Binding-site contacts:
Ligand atom C8 contacts residue ASN781 of chain 1.A at 3.9 Å.
Ligand atom C4 contacts residue ASN781 of chain 1.A at 4.2 Å.
Ligand atom C3 contacts residue SER783 of chain 1.A at 4.3 Å.
Ligand atom C5 contacts residue ASN781 of chain 1.A at 3.7 Å.
Ligand atom O5 contacts residue ASN781 of chain 1.A at 2.4 Å (h-bond).
Ligand atom C7 contacts residue ASN781 of chain 1.A at 3.6 Å.
Ligand atom O5 contacts residue ASN908 of chain 1.A at 4.4 Å.
Ligand atom C7 contacts residue LYS775 of chain 1.A at 3.4 Å.
Ligand atom C2 contacts residue ASN781 of chain 1.A at 2.4 Å.
Ligand atom N2 contacts residue SER783 of chain 1.A at 4.3 Å.
Ligand atom N2 contacts residue LYS775 of chain 1.A at 3.4 Å (salt-bridge).
Ligand atom C3 contacts residue ASN781 of chain 1.A at 3.8 Å.
Ligand atom O7 contacts residue LYS775 of chain 1.A at 2.7 Å (salt-bridge).
Ligand atom O7 contacts residue ASN781 of chain 1.A at 4.4 Å.
Ligand atom N2 contacts residue ASN781 of chain 1.A at 2.8 Å (h-bond).
Ligand atom C1 contacts residue ASN781 of chain 1.A at 1.4 Å.

Sequence of chain 1.A:
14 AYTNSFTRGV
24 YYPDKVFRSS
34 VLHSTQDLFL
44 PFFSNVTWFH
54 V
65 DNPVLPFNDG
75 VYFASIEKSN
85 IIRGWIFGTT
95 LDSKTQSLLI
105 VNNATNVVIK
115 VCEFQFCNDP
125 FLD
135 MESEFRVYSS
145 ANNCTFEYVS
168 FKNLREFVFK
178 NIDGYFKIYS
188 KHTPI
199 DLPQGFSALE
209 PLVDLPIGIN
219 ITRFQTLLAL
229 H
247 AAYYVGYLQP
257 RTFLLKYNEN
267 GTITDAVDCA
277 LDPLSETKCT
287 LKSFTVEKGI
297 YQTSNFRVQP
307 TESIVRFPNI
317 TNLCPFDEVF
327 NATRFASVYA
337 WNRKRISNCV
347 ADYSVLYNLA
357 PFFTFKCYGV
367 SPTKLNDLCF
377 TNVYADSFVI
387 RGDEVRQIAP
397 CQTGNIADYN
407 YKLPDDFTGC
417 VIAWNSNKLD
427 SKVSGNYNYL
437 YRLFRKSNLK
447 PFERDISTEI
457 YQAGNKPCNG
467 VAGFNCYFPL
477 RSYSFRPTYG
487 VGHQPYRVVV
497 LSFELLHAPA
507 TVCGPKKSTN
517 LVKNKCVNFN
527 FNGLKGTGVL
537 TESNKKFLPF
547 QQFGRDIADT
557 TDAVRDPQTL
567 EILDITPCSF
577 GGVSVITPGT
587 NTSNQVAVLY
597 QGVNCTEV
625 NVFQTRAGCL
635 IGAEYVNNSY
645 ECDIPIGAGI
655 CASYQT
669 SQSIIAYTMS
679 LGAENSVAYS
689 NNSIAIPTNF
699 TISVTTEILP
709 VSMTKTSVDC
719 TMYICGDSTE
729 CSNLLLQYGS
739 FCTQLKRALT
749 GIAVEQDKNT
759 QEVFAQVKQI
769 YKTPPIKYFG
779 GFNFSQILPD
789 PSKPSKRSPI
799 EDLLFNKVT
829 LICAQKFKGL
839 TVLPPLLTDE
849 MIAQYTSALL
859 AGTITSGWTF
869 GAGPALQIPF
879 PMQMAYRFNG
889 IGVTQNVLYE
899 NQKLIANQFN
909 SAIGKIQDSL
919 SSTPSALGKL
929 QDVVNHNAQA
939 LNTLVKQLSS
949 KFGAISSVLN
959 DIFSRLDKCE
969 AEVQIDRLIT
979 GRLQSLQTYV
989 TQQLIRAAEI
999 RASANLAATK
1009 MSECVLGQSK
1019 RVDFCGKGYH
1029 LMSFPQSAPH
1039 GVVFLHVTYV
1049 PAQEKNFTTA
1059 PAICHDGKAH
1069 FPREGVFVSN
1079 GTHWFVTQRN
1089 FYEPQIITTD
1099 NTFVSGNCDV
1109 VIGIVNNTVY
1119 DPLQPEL

This small molecule binds to this protein.
Small molecule (SMILES): CC(=O)N[C@H]1[C@H](O[C@H]2[C@H](O)[C@@H](NC(C)=O)CO[C@@H]2CO)O[C@H](CO)[C@@H](O)[C@@H]1O